This protein binds this small molecule.
Small molecule (SMILES): Cn1nccc1C(=O)NCc1cccs1

Binding-site contacts:
Ligand atom N09 contacts residue ASN44 of chain 1.A at 3.5 Å (h-bond).
Ligand atom C05 contacts residue LYS41 of chain 1.A at 3.7 Å.
Ligand atom S15 contacts residue LEU88 of chain 1.A at 3.8 Å.
Ligand atom C10 contacts residue ASN44 of chain 1.A at 3.1 Å.
Ligand atom C10 contacts residue LEU88 of chain 1.A at 4.1 Å (hydrophobic).
Ligand atom N06 contacts residue LYS41 of chain 1.A at 4.1 Å.
Ligand atom C14 contacts residue LEU88 of chain 1.A at 4.3 Å (hydrophobic).
Ligand atom C03 contacts residue LYS41 of chain 1.A at 4.2 Å.
Ligand atom C01 contacts residue ASN42 of chain 1.A at 4.0 Å.
Ligand atom C13 contacts residue LEU88 of chain 1.A at 4.4 Å (hydrophobic).
Ligand atom C12 contacts residue LEU88 of chain 1.A at 4.1 Å (hydrophobic).
Ligand atom C07 contacts residue ASN42 of chain 1.A at 4.0 Å.
Ligand atom C10 contacts residue ARG45 of chain 1.A at 4.2 Å.
Ligand atom C07 contacts residue LYS41 of chain 1.A at 4.2 Å.
Ligand atom C11 contacts residue ASN44 of chain 1.A at 4.4 Å.
Ligand atom C03 contacts residue ASN42 of chain 1.A at 4.3 Å.
Ligand atom N09 contacts residue LYS41 of chain 1.A at 4.1 Å.
Ligand atom O08 contacts residue ASN42 of chain 1.A at 3.9 Å.
Ligand atom C11 contacts residue LEU88 of chain 1.A at 3.7 Å (hydrophobic).
Ligand atom S15 contacts residue ARG45 of chain 1.A at 4.0 Å.
Ligand atom C04 contacts residue LYS41 of chain 1.A at 4.1 Å.
Ligand atom N02 contacts residue ASN42 of chain 1.A at 4.5 Å.

Sequence of chain 1.A:
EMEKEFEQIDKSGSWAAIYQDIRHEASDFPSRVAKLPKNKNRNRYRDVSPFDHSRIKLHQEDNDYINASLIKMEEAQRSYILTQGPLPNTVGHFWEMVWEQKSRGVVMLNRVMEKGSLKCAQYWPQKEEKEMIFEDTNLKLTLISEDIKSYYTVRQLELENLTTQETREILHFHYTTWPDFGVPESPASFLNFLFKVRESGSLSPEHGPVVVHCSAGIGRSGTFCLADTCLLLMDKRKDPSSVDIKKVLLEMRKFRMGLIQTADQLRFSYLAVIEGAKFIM